Binding-site contacts:
Ligand atom O7 contacts residue THR591 of chain 1.C at 3.0 Å (h-bond).
Ligand atom C7 contacts residue THR591 of chain 1.C at 4.2 Å.
Ligand atom O6 contacts residue ASN590 of chain 1.C at 3.4 Å (h-bond).
Ligand atom O5 contacts residue ASN590 of chain 1.C at 2.4 Å (h-bond).
Ligand atom C6 contacts residue ASN590 of chain 1.C at 4.3 Å.
Ligand atom C7 contacts residue ASN590 of chain 1.C at 3.1 Å.
Ligand atom C2 contacts residue ASN590 of chain 1.C at 2.5 Å.
Ligand atom C5 contacts residue ASN590 of chain 1.C at 3.7 Å.
Ligand atom O7 contacts residue ASN590 of chain 1.C at 3.0 Å (h-bond).
Ligand atom C3 contacts residue ASN590 of chain 1.C at 3.8 Å.
Ligand atom C4 contacts residue ASN590 of chain 1.C at 4.3 Å.
Ligand atom N2 contacts residue ASN590 of chain 1.C at 2.9 Å (h-bond).
Ligand atom C1 contacts residue ASN590 of chain 1.C at 1.4 Å.
Ligand atom C8 contacts residue ASN590 of chain 1.C at 4.3 Å.

Sequence of chain 1.C:
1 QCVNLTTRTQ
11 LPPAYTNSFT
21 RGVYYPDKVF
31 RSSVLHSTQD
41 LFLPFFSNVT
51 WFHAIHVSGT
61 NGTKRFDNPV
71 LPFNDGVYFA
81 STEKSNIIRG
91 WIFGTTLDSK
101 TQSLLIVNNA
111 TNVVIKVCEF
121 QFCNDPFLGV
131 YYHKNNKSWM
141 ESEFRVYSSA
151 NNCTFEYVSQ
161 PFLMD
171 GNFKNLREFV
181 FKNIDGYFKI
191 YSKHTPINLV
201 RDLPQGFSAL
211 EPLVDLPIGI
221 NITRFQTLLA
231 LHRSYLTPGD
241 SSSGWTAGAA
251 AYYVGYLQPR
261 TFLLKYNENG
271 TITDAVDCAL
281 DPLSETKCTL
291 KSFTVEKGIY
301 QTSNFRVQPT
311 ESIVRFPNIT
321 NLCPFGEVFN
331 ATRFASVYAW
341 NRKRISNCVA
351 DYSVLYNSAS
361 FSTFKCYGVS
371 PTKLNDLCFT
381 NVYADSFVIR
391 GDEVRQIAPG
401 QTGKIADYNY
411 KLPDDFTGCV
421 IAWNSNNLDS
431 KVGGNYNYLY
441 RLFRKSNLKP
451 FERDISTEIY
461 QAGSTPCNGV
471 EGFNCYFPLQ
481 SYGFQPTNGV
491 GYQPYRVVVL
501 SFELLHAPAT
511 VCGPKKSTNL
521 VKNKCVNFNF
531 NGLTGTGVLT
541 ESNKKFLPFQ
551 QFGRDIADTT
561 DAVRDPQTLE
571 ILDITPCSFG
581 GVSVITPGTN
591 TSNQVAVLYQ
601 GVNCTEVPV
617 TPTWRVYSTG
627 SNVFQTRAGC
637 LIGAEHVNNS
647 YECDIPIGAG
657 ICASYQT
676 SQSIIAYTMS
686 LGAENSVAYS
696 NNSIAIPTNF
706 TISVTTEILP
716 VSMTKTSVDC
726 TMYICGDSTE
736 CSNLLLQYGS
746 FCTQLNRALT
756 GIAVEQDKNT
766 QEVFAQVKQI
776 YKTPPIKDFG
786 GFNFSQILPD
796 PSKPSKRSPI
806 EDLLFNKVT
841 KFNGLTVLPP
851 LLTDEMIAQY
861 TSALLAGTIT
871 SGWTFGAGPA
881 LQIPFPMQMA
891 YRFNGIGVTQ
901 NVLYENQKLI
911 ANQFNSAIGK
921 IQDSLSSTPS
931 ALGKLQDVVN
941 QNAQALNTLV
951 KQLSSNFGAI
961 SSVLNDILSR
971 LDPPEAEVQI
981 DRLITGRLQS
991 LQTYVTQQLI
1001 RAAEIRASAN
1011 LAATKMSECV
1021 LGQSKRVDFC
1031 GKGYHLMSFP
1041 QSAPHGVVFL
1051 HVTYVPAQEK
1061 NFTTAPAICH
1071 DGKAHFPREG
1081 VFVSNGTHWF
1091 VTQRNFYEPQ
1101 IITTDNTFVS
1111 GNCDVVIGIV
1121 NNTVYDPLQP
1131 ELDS

A protein and the small-molecule ligand that binds it are described below.
Small molecule (SMILES): CC(=O)N[C@@H]1[C@@H](O)[C@H](O)[C@@H](CO)O[C@H]1O